Binding-site contacts:
Ligand atom CB contacts residue PHE231 of chain 1.E at 4.0 Å (hydrophobic).
Ligand atom CB contacts residue TYR183 of chain 1.E at 3.6 Å (hydrophobic).
Ligand atom N contacts residue SER182 of chain 1.E at 3.5 Å (h-bond).
Ligand atom N contacts residue GLU181 of chain 1.E at 4.0 Å.
Ligand atom CD contacts residue TYR226 of chain 1.E at 4.2 Å (hydrophobic).
Ligand atom C contacts residue TYR183 of chain 1.E at 3.9 Å (hydrophobic).
Ligand atom CG contacts residue ARG89 of chain 1.D at 3.5 Å.
Ligand atom O contacts residue SER153 of chain 1.D at 2.9 Å (h-bond).
Ligand atom N contacts residue TYR183 of chain 1.E at 3.8 Å.
Ligand atom CG contacts residue TYR183 of chain 1.E at 4.1 Å (hydrophobic).
Ligand atom N contacts residue TYR226 of chain 1.E at 3.9 Å.
Ligand atom CG contacts residue PHE87 of chain 1.D at 3.9 Å (hydrophobic).
Ligand atom C contacts residue PHE87 of chain 1.D at 4.0 Å (hydrophobic).
Ligand atom C contacts residue SER153 of chain 1.D at 3.1 Å.
Ligand atom CB contacts residue SER182 of chain 1.E at 4.4 Å.
Ligand atom OXT contacts residue TYR183 of chain 1.E at 2.8 Å (h-bond).
Ligand atom CD contacts residue TYR183 of chain 1.E at 3.9 Å (hydrophobic).
Ligand atom O contacts residue THR228 of chain 1.E at 4.3 Å.
Ligand atom N contacts residue PHE123 of chain 1.E at 3.7 Å.
Ligand atom CD contacts residue SER182 of chain 1.E at 3.3 Å.
Ligand atom C contacts residue ARG89 of chain 1.D at 3.2 Å.
Ligand atom N contacts residue PHE87 of chain 1.D at 4.0 Å.
Ligand atom OXT contacts residue SER153 of chain 1.D at 2.5 Å (h-bond).
Ligand atom OXT contacts residue PHE87 of chain 1.D at 3.4 Å.
Ligand atom O contacts residue LEU141 of chain 1.D at 3.6 Å.
Ligand atom O contacts residue ARG89 of chain 1.D at 3.0 Å (salt-bridge).
Ligand atom OXT contacts residue ARG89 of chain 1.D at 3.3 Å (salt-bridge).
Ligand atom CD contacts residue PHE231 of chain 1.E at 3.6 Å (hydrophobic).

A protein and the small-molecule ligand that binds it are described below.
Small molecule (SMILES): NCCCC(=O)O

Sequence of chain 1.D:
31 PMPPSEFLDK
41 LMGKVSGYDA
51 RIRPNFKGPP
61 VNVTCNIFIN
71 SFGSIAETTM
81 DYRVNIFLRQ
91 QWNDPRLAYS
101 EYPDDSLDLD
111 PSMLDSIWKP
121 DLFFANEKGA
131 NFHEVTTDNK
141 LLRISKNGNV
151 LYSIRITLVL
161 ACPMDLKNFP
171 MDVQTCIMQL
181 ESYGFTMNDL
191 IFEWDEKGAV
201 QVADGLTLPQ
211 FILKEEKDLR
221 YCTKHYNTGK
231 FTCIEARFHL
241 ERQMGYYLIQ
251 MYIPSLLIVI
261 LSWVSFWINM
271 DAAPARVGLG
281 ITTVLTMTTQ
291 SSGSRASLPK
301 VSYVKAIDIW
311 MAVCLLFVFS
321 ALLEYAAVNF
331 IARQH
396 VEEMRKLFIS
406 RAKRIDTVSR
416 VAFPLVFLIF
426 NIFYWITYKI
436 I

Sequence of chain 1.E:
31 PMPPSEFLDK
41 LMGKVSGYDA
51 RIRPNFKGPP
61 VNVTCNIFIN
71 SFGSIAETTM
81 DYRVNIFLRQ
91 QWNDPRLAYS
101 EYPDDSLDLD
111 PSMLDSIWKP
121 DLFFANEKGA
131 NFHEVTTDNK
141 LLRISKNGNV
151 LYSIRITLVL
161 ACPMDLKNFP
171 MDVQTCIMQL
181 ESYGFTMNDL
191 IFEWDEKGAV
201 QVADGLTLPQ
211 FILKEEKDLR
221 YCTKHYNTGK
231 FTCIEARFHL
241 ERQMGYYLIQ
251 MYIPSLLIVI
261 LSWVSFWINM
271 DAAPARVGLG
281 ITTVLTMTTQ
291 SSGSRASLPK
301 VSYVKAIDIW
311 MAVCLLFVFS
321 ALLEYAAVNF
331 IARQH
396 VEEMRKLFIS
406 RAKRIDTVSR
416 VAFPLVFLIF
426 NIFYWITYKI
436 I